Sequence of chain 2.A:
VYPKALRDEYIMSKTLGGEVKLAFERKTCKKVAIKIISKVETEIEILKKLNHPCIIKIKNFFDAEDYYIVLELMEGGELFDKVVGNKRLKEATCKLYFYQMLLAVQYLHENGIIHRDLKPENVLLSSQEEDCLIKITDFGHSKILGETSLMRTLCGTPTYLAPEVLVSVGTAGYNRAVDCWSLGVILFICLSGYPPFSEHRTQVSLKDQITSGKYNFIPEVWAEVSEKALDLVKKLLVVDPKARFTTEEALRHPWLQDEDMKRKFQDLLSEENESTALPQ

Binding-site contacts:
Ligand atom CAQ contacts residue LEU146 of chain 2.A at 3.7 Å (hydrophobic).
Ligand atom CAW contacts residue GLY99 of chain 2.A at 3.5 Å.
Ligand atom CAH contacts residue GLU65 of chain 2.A at 3.4 Å.
Ligand atom NAA contacts residue ASP160 of chain 2.A at 3.3 Å (salt-bridge).
Ligand atom CAI contacts residue THR159 of chain 2.A at 3.7 Å.
Ligand atom NAD contacts residue GLU65 of chain 2.A at 3.6 Å.
Ligand atom CAZ contacts residue MET96 of chain 2.A at 3.8 Å (hydrophobic).
Ligand atom CAK contacts residue LYS41 of chain 2.A at 3.8 Å.
Ligand atom CAO contacts residue THR159 of chain 2.A at 3.7 Å.
Ligand atom NAG contacts residue MET96 of chain 2.A at 2.8 Å (h-bond).
Ligand atom CAP contacts residue LEU93 of chain 2.A at 3.6 Å (hydrophobic).
Ligand atom NAB contacts residue GLU65 of chain 2.A at 2.6 Å (salt-bridge).
Ligand atom CAH contacts residue ILE43 of chain 2.A at 3.6 Å (hydrophobic).
Ligand atom NAB contacts residue ASP160 of chain 2.A at 3.6 Å (salt-bridge).
Ligand atom NAD contacts residue ASP160 of chain 2.A at 3.6 Å.
Ligand atom CAJ contacts residue THR159 of chain 2.A at 3.5 Å.
Ligand atom CAK contacts residue THR159 of chain 2.A at 3.4 Å.
Ligand atom CAN contacts residue THR159 of chain 2.A at 3.8 Å.
Ligand atom CBA contacts residue GLY99 of chain 2.A at 3.8 Å.
Ligand atom CAX contacts residue LEU18 of chain 2.A at 3.5 Å (hydrophobic).
Ligand atom CAZ contacts residue GLU97 of chain 2.A at 3.6 Å.
Ligand atom CAQ contacts residue VAL26 of chain 2.A at 3.8 Å (hydrophobic).
Ligand atom CAI contacts residue ASP160 of chain 2.A at 3.7 Å.
Ligand atom CAW contacts residue LEU18 of chain 2.A at 3.8 Å (hydrophobic).
Ligand atom NAC contacts residue GLU65 of chain 2.A at 2.8 Å (salt-bridge).
Ligand atom CAJ contacts residue GLU65 of chain 2.A at 3.2 Å.
Ligand atom CAV contacts residue MET96 of chain 2.A at 3.5 Å (hydrophobic).
Ligand atom CAJ contacts residue ASP160 of chain 2.A at 3.8 Å.
Ligand atom NAB contacts residue ILE43 of chain 2.A at 3.5 Å.
Ligand atom CAH contacts residue ASP160 of chain 2.A at 3.1 Å.
Ligand atom NAG contacts residue GLY99 of chain 2.A at 3.6 Å.
Ligand atom CAM contacts residue THR159 of chain 2.A at 3.7 Å.
Ligand atom CAS contacts residue LEU146 of chain 2.A at 3.8 Å (hydrophobic).
Ligand atom NAB contacts residue GLY162 of chain 2.A at 3.6 Å.
Ligand atom CAU contacts residue MET96 of chain 2.A at 3.7 Å (hydrophobic).
Ligand atom CAP contacts residue THR159 of chain 2.A at 3.2 Å.
Ligand atom CAZ contacts residue GLY99 of chain 2.A at 3.8 Å.
Ligand atom NAC contacts residue ASP160 of chain 2.A at 3.3 Å (salt-bridge).
Ligand atom CAL contacts residue ASP160 of chain 2.A at 3.7 Å.
Ligand atom CAV contacts residue GLY99 of chain 2.A at 3.4 Å.

This small molecule binds to this protein.
Small molecule (SMILES): C/C(=N\NC(=N)N)c1ccc2[nH]c(C(=O)Nc3ccc4cc[nH]c4c3)cc2c1